Sequence of chain 1.A:
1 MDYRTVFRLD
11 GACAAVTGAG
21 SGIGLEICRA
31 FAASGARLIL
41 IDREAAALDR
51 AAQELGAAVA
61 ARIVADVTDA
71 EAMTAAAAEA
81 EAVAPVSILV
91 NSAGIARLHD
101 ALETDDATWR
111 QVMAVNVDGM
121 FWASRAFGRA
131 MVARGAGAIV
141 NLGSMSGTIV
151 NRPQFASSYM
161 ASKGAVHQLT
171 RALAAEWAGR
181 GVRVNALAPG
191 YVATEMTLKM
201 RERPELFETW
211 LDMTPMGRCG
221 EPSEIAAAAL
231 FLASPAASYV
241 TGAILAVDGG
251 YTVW

Binding-site contacts:
Ligand atom C5 contacts residue LEU98 of chain 1.A at 4.4 Å (hydrophobic).
Ligand atom C1 contacts residue TYR191 of chain 1.A at 4.0 Å (hydrophobic).
Ligand atom C3 contacts residue ALA96 of chain 1.A at 4.4 Å (hydrophobic).
Ligand atom C2 contacts residue TYR191 of chain 1.A at 3.8 Å (hydrophobic).
Ligand atom C4 contacts residue MET200 of chain 1.A at 4.1 Å (hydrophobic).
Ligand atom C2 contacts residue TYR159 of chain 1.A at 4.2 Å (hydrophobic).
Ligand atom C4 contacts residue ALA96 of chain 1.A at 4.0 Å (hydrophobic).
Ligand atom C2 contacts residue NAD1 of chain 1.F at 4.3 Å.
Ligand atom O1 contacts residue SER144 of chain 1.A at 2.8 Å (h-bond).
Ligand atom C2 contacts residue ASN151 of chain 1.A at 3.9 Å.
Ligand atom O1 contacts residue TYR159 of chain 1.A at 3.6 Å.
Ligand atom O2 contacts residue THR197 of chain 1.A at 3.4 Å.
Ligand atom O1 contacts residue NAD1 of chain 1.F at 3.2 Å.
Ligand atom C5 contacts residue ASN151 of chain 1.A at 4.5 Å.
Ligand atom O2 contacts residue TYR191 of chain 1.A at 3.8 Å.
Ligand atom C1 contacts residue SER146 of chain 1.A at 3.1 Å.
Ligand atom O1 contacts residue ASN151 of chain 1.A at 4.4 Å.
Ligand atom C5 contacts residue GLN154 of chain 1.A at 3.8 Å.
Ligand atom C1 contacts residue SER144 of chain 1.A at 3.8 Å.
Ligand atom C3 contacts residue TYR159 of chain 1.A at 3.5 Å (hydrophobic).
Ligand atom C1 contacts residue TYR159 of chain 1.A at 3.8 Å (hydrophobic).
Ligand atom C1 contacts residue NAD1 of chain 1.F at 4.3 Å.
Ligand atom C2 contacts residue SER146 of chain 1.A at 4.4 Å.
Ligand atom O1 contacts residue PRO189 of chain 1.A at 4.4 Å.
Ligand atom C1 contacts residue ASN151 of chain 1.A at 3.2 Å.
Ligand atom O2 contacts residue NAD1 of chain 1.F at 3.0 Å (h-bond).
Ligand atom O1 contacts residue SER146 of chain 1.A at 3.4 Å (h-bond).

The small molecule below binds the protein below.
Small molecule (SMILES): CCC[C@H](O)CO